Binding-site contacts:
Ligand atom O6 contacts residue GLY106 of chain 1.H at 4.2 Å.
Ligand atom N2 contacts residue ASN293 of chain 1.B at 2.9 Å (h-bond).
Ligand atom O5 contacts residue GLY106 of chain 1.H at 3.8 Å.
Ligand atom C4 contacts residue GLY106 of chain 1.H at 3.6 Å.
Ligand atom O3 contacts residue GLY106 of chain 1.H at 4.0 Å.
Ligand atom C2 contacts residue MAN1 of chain 1.EA at 3.5 Å.
Ligand atom O4 contacts residue VAL107 of chain 1.H at 4.3 Å.
Ligand atom O4 contacts residue MAN1 of chain 1.EA at 2.4 Å.
Ligand atom N2 contacts residue HIS291 of chain 1.B at 3.3 Å (h-bond).
Ligand atom C2 contacts residue ASN293 of chain 1.B at 2.5 Å.
Ligand atom C5 contacts residue ILE104 of chain 1.H at 3.5 Å (hydrophobic).
Ligand atom C1 contacts residue ILE104 of chain 1.H at 4.3 Å (hydrophobic).
Ligand atom C3 contacts residue ILE104 of chain 1.H at 4.1 Å (hydrophobic).
Ligand atom O5 contacts residue ASN293 of chain 1.B at 2.4 Å (h-bond).
Ligand atom C8 contacts residue ASN293 of chain 1.B at 4.3 Å.
Ligand atom C4 contacts residue ASN293 of chain 1.B at 4.2 Å.
Ligand atom C5 contacts residue GLY106 of chain 1.H at 4.2 Å.
Ligand atom C2 contacts residue GLY106 of chain 1.H at 3.6 Å.
Ligand atom C1 contacts residue GLY106 of chain 1.H at 4.2 Å.
Ligand atom C7 contacts residue ASN293 of chain 1.B at 3.0 Å.
Ligand atom N2 contacts residue VAL108 of chain 1.H at 4.2 Å.
Ligand atom O3 contacts residue ILE104 of chain 1.H at 4.0 Å.
Ligand atom C3 contacts residue ASN293 of chain 1.B at 3.8 Å.
Ligand atom O2 contacts residue MAN1 of chain 1.EA at 4.2 Å.
Ligand atom C3 contacts residue MAN1 of chain 1.EA at 2.1 Å.
Ligand atom C1 contacts residue ASN293 of chain 1.B at 1.4 Å.
Ligand atom C5 contacts residue ASN293 of chain 1.B at 3.6 Å.
Ligand atom O3 contacts residue MAN1 of chain 1.EA at 1.8 Å.
Ligand atom O4 contacts residue ILE104 of chain 1.H at 4.0 Å.
Ligand atom C4 contacts residue MAN1 of chain 1.EA at 2.8 Å.
Ligand atom C6 contacts residue ILE104 of chain 1.H at 4.1 Å (hydrophobic).
Ligand atom C4 contacts residue ILE104 of chain 1.H at 4.1 Å (hydrophobic).
Ligand atom O7 contacts residue ASN293 of chain 1.B at 2.8 Å (h-bond).
Ligand atom C8 contacts residue HIS291 of chain 1.B at 3.4 Å.
Ligand atom C7 contacts residue HIS291 of chain 1.B at 3.8 Å.
Ligand atom C8 contacts residue VAL108 of chain 1.H at 4.1 Å (hydrophobic).
Ligand atom C3 contacts residue GLY106 of chain 1.H at 3.9 Å.
Ligand atom C8 contacts residue THR259 of chain 1.B at 3.3 Å.
Ligand atom O4 contacts residue MAN2 of chain 1.EA at 3.3 Å.
Ligand atom C5 contacts residue MAN1 of chain 1.EA at 4.0 Å.

The small molecule below binds the protein below.
Small molecule (SMILES): CC(=O)N[C@H]1[C@H](O[C@H]2[C@H](O)[C@@H](NC(C)=O)CO[C@@H]2CO)O[C@H](CO)[C@@H](O[C@@H]2O[C@H](CO[C@H]3O[C@H](CO[C@H]4O[C@H](CO)[C@@H](O)[C@H](O)[C@@H]4O[C@H]4O[C@H](CO)[C@@H](O)[C@H](O)[C@@H]4O)[C@@H](O)[C@H](OC4O[C@H](CO)[C@@H](O)[C@H](O)[C@@H]4O)[C@@H]3O)[C@@H](O)[C@H](O)[C@@H]2O)[C@@H]1O

Sequence of chain 1.B:
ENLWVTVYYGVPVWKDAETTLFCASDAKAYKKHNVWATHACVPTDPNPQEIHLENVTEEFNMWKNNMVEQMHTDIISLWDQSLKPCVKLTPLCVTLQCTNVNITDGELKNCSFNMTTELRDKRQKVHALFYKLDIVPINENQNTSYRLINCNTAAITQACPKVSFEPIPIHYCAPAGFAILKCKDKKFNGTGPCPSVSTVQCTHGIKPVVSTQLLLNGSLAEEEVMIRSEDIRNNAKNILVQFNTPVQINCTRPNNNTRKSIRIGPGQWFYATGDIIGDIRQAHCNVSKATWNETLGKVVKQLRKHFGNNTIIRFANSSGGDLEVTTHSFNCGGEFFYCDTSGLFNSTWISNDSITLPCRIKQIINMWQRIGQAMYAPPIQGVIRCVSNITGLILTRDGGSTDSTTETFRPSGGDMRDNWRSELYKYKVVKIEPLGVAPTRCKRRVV

Sequence of chain 1.K:
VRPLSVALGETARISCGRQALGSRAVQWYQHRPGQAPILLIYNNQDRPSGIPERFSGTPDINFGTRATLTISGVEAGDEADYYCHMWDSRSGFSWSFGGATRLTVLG

Sequence of chain 1.H:
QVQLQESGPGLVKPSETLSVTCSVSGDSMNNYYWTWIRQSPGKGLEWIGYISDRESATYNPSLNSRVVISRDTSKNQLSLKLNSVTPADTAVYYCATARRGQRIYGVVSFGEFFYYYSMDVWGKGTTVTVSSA